Binding-site contacts:
Ligand atom C5 contacts residue VAL171 of chain 1.A at 3.8 Å (hydrophobic).
Ligand atom C2 contacts residue ASP172 of chain 1.A at 3.5 Å.
Ligand atom C9 contacts residue LEU161 of chain 1.A at 3.4 Å (hydrophobic).
Ligand atom N3 contacts residue ASP172 of chain 1.A at 3.5 Å.
Ligand atom N16 contacts residue VAL171 of chain 1.A at 3.6 Å.
Ligand atom N14 contacts residue ALA53 of chain 1.A at 3.5 Å.
Ligand atom C4 contacts residue MET106 of chain 1.A at 3.7 Å (hydrophobic).
Ligand atom C1 contacts residue VAL40 of chain 1.A at 3.7 Å (hydrophobic).
Ligand atom C15 contacts residue LEU161 of chain 1.A at 3.5 Å (hydrophobic).
Ligand atom C15 contacts residue ALA53 of chain 1.A at 3.3 Å (hydrophobic).
Ligand atom C11 contacts residue VAL32 of chain 1.A at 3.8 Å (hydrophobic).
Ligand atom N16 contacts residue ALA53 of chain 1.A at 3.7 Å.
Ligand atom N21 contacts residue GLY112 of chain 1.A at 3.9 Å.
Ligand atom N13 contacts residue CYS109 of chain 1.A at 3.8 Å.
Ligand atom C12 contacts residue CYS109 of chain 1.A at 3.0 Å (hydrophobic).
Ligand atom N3 contacts residue LYS55 of chain 1.A at 3.7 Å.
Ligand atom C17 contacts residue CYS109 of chain 1.A at 3.9 Å (hydrophobic).
Ligand atom N14 contacts residue LEU161 of chain 1.A at 3.6 Å.
Ligand atom C17 contacts residue VAL32 of chain 1.A at 3.9 Å (hydrophobic).
Ligand atom C5 contacts residue MET106 of chain 1.A at 3.6 Å (hydrophobic).
Ligand atom C8 contacts residue VAL40 of chain 1.A at 3.8 Å (hydrophobic).
Ligand atom C6 contacts residue VAL40 of chain 1.A at 3.8 Å (hydrophobic).
Ligand atom C12 contacts residue PHE108 of chain 1.A at 3.7 Å (hydrophobic).
Ligand atom N16 contacts residue LEU161 of chain 1.A at 3.5 Å.
Ligand atom C10 contacts residue VAL32 of chain 1.A at 3.8 Å (hydrophobic).
Ligand atom C18 contacts residue CYS109 of chain 1.A at 3.3 Å (hydrophobic).
Ligand atom C4 contacts residue ASP172 of chain 1.A at 3.9 Å.
Ligand atom C18 contacts residue GLY112 of chain 1.A at 3.5 Å.
Ligand atom C1 contacts residue VAL171 of chain 1.A at 3.9 Å (hydrophobic).
Ligand atom C15 contacts residue GLU107 of chain 1.A at 3.4 Å.
Ligand atom C6 contacts residue VAL171 of chain 1.A at 3.8 Å (hydrophobic).
Ligand atom N14 contacts residue CYS109 of chain 1.A at 3.1 Å (h-bond).
Ligand atom C8 contacts residue LEU161 of chain 1.A at 3.4 Å (hydrophobic).
Ligand atom N14 contacts residue PHE108 of chain 1.A at 3.8 Å.
Ligand atom N7 contacts residue VAL40 of chain 1.A at 3.5 Å.
Ligand atom C11 contacts residue CYS109 of chain 1.A at 3.8 Å (hydrophobic).
Ligand atom C22 contacts residue VAL32 of chain 1.A at 3.4 Å (hydrophobic).
Ligand atom N13 contacts residue LEU161 of chain 1.A at 3.4 Å.
Ligand atom N14 contacts residue GLU107 of chain 1.A at 3.6 Å.
Ligand atom N19 contacts residue GLY112 of chain 1.A at 3.5 Å.

Sequence of chain 1.A:
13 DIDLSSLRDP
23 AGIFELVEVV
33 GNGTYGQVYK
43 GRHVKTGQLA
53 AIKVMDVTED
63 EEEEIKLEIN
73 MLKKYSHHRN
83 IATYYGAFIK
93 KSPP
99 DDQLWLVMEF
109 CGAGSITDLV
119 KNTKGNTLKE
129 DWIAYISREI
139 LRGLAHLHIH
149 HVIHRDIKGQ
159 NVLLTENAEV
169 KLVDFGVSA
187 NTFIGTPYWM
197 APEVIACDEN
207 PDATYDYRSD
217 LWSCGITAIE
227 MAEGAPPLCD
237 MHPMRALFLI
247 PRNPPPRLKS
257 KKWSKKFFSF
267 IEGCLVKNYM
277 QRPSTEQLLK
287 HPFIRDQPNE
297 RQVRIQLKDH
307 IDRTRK

This protein binds this small molecule.
Small molecule (SMILES): c1cc(Nc2ncnn3cc(-c4cn[nH]c4)cc23)ccn1